Binding-site contacts:
Ligand atom CAC contacts residue GLN102 of chain 1.A at 4.2 Å.
Ligand atom CAG contacts residue ARG99 of chain 1.A at 4.5 Å.
Ligand atom OAA contacts residue ASP103 of chain 1.A at 2.8 Å (salt-bridge).
Ligand atom CAG contacts residue TYR85 of chain 1.A at 4.4 Å (hydrophobic).
Ligand atom CAC contacts residue GLU106 of chain 1.A at 4.4 Å.
Ligand atom CAF contacts residue GLN102 of chain 1.A at 3.8 Å.
Ligand atom OAH contacts residue GLN102 of chain 1.A at 4.0 Å.
Ligand atom OAH contacts residue TYR85 of chain 1.A at 3.6 Å (h-bond).
Ligand atom CAF contacts residue TYR85 of chain 1.A at 4.5 Å (hydrophobic).
Ligand atom OAH contacts residue ARG99 of chain 1.A at 4.3 Å.
Ligand atom CAD contacts residue ASP103 of chain 1.A at 3.8 Å.
Ligand atom CAD contacts residue PHE107 of chain 1.A at 3.6 Å (hydrophobic).
Ligand atom CAB contacts residue ASP103 of chain 1.A at 3.8 Å.
Ligand atom CAD contacts residue GLU106 of chain 1.A at 3.7 Å.
Ligand atom CAI contacts residue ARG99 of chain 1.A at 3.4 Å.

Sequence of chain 1.A:
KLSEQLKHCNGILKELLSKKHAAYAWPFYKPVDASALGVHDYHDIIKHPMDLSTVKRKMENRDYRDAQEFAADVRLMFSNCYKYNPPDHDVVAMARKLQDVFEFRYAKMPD

This small molecule binds to this protein.
Small molecule (SMILES): C[C@H](O)COC[C@H](C)O